Sequence of chain 1.A:
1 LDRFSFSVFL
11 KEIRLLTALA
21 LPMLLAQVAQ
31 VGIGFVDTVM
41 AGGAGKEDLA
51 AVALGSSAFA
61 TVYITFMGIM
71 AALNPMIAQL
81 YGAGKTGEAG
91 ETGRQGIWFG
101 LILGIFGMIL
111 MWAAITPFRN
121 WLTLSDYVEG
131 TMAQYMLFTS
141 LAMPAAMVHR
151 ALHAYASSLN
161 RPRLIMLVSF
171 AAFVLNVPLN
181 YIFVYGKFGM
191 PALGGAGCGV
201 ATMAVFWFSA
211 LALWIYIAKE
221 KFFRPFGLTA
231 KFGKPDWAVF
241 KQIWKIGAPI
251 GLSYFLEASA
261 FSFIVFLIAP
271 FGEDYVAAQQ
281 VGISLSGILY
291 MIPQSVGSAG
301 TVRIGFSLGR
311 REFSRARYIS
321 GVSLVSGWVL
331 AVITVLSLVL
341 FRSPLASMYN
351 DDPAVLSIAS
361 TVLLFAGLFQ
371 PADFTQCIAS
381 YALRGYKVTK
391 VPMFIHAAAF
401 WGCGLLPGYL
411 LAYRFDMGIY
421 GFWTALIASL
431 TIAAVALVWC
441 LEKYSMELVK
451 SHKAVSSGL

The protein below binds the small molecule below.
Small molecule (SMILES): CCNc1cc2oc3c/c(=[NH+]/CC)c(C)cc-3c(-c3ccccc3C(=O)OCC)c2cc1C

Binding-site contacts:
Ligand atom O2 contacts residue ILE264 of chain 1.A at 4.0 Å.
Ligand atom C5 contacts residue SER284 of chain 1.A at 3.7 Å.
Ligand atom C7 contacts residue ASP352 of chain 1.A at 3.7 Å.
Ligand atom C29 contacts residue ILE264 of chain 1.A at 4.1 Å (hydrophobic).
Ligand atom C24 contacts residue ASP351 of chain 1.A at 4.1 Å.
Ligand atom C23 contacts residue SER125 of chain 1.A at 4.0 Å.
Ligand atom C29 contacts residue ILE283 of chain 1.A at 3.7 Å (hydrophobic).
Ligand atom C20 contacts residue ASP126 of chain 1.A at 3.7 Å.
Ligand atom C25 contacts residue ASP37 of chain 1.A at 3.7 Å.
Ligand atom N2 contacts residue ASP37 of chain 1.A at 4.0 Å.
Ligand atom C8 contacts residue GLN280 of chain 1.A at 4.1 Å.
Ligand atom C28 contacts residue ILE264 of chain 1.A at 3.8 Å (hydrophobic).
Ligand atom C29 contacts residue GLN280 of chain 1.A at 3.8 Å.
Ligand atom C6 contacts residue SER284 of chain 1.A at 3.7 Å.
Ligand atom C20 contacts residue SER125 of chain 1.A at 3.7 Å.
Ligand atom C18 contacts residue PHE261 of chain 1.A at 3.2 Å (hydrophobic).
Ligand atom C23 contacts residue ALA51 of chain 1.A at 4.2 Å (hydrophobic).
Ligand atom O1 contacts residue ASP352 of chain 1.A at 3.6 Å (salt-bridge).
Ligand atom N2 contacts residue SER284 of chain 1.A at 3.8 Å.
Ligand atom O1 contacts residue ASP351 of chain 1.A at 3.5 Å (salt-bridge).
Ligand atom C17 contacts residue PHE261 of chain 1.A at 3.6 Å (hydrophobic).
Ligand atom C26 contacts residue PHE261 of chain 1.A at 3.7 Å (hydrophobic).
Ligand atom C6 contacts residue ASP351 of chain 1.A at 3.5 Å.
Ligand atom C10 contacts residue ASP352 of chain 1.A at 3.2 Å.
Ligand atom C11 contacts residue ASP352 of chain 1.A at 3.7 Å.
Ligand atom C9 contacts residue SER57 of chain 1.A at 3.9 Å.
Ligand atom C2 contacts residue SER57 of chain 1.A at 3.6 Å.
Ligand atom C25 contacts residue ASP351 of chain 1.A at 3.6 Å.
Ligand atom N2 contacts residue ASP351 of chain 1.A at 3.4 Å (salt-bridge).
Ligand atom O27 contacts residue PHE261 of chain 1.A at 3.1 Å.
Ligand atom O27 contacts residue SER57 of chain 1.A at 3.6 Å.
Ligand atom C14 contacts residue SER57 of chain 1.A at 4.0 Å.
Ligand atom N1 contacts residue ASP352 of chain 1.A at 3.6 Å.
Ligand atom C22 contacts residue LEU54 of chain 1.A at 3.7 Å (hydrophobic).
Ligand atom C21 contacts residue SER57 of chain 1.A at 3.5 Å.
Ligand atom C4 contacts residue SER57 of chain 1.A at 3.3 Å.
Ligand atom C23 contacts residue PRO353 of chain 1.A at 4.1 Å (hydrophobic).
Ligand atom C29 contacts residue SER284 of chain 1.A at 3.5 Å.
Ligand atom C19 contacts residue PHE261 of chain 1.A at 3.9 Å (hydrophobic).
Ligand atom C3 contacts residue SER57 of chain 1.A at 2.9 Å.